Binding-site contacts:
Ligand atom C8 contacts residue HIS655 of chain 1.G at 3.7 Å.
Ligand atom C5 contacts residue ASN657 of chain 1.G at 3.7 Å.
Ligand atom C8 contacts residue ASN657 of chain 1.G at 4.3 Å.
Ligand atom O5 contacts residue ASN657 of chain 1.G at 2.4 Å (h-bond).
Ligand atom C8 contacts residue VAL656 of chain 1.G at 4.5 Å (hydrophobic).
Ligand atom C7 contacts residue ASN657 of chain 1.G at 3.1 Å.
Ligand atom C4 contacts residue ASN657 of chain 1.G at 4.3 Å.
Ligand atom O7 contacts residue ASN657 of chain 1.G at 2.9 Å (h-bond).
Ligand atom C1 contacts residue ASN657 of chain 1.G at 1.5 Å.
Ligand atom N2 contacts residue ASN657 of chain 1.G at 2.9 Å (h-bond).
Ligand atom C3 contacts residue ASN657 of chain 1.G at 3.8 Å.
Ligand atom C2 contacts residue ASN657 of chain 1.G at 2.5 Å.

Sequence of chain 1.G:
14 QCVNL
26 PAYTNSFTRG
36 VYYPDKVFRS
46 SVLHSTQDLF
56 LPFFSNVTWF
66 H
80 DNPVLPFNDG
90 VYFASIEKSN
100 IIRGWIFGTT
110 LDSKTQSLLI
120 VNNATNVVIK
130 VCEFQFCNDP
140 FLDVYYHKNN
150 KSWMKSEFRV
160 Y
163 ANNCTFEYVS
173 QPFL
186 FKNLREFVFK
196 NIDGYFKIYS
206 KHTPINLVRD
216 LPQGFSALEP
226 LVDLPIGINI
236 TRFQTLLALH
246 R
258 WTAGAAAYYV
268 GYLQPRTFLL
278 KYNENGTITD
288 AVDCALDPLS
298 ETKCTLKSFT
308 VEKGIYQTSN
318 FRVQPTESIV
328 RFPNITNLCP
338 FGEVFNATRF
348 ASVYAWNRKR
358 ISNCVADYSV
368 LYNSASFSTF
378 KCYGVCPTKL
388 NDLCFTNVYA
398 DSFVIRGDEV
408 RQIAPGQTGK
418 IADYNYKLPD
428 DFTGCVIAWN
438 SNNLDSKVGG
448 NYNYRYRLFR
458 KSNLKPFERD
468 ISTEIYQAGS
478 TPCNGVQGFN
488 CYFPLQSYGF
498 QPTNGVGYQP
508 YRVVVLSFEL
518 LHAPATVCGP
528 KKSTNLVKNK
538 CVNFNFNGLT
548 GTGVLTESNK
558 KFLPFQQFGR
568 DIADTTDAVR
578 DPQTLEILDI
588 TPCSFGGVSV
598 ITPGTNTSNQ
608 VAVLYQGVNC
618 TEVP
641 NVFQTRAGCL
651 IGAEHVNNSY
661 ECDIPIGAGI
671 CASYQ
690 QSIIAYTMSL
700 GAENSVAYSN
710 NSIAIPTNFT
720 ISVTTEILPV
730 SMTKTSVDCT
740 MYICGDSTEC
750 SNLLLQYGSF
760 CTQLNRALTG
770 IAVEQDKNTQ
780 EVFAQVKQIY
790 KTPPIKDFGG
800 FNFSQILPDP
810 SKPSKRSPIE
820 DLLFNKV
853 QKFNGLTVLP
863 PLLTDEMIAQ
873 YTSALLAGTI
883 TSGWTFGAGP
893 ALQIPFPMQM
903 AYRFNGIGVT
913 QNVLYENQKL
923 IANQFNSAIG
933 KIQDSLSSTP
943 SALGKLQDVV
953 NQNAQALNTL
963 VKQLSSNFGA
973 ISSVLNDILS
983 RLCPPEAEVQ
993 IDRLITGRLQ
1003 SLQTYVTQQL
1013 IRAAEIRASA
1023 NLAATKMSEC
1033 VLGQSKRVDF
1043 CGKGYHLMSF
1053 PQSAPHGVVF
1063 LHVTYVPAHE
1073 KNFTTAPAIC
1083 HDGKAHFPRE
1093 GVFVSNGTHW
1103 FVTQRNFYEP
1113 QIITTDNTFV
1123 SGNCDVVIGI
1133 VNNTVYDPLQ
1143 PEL

The small molecule below binds the protein below.
Small molecule (SMILES): CC(=O)N[C@@H]1[C@@H](O)[C@H](O)[C@@H](CO)O[C@H]1O